Binding-site contacts:
Ligand atom C8 contacts residue LYS112 of chain 1.D at 4.3 Å.
Ligand atom O7 contacts residue LYS112 of chain 1.D at 4.1 Å.
Ligand atom O4 contacts residue THR50 of chain 1.D at 4.4 Å.
Ligand atom O7 contacts residue THR57 of chain 1.D at 3.1 Å.
Ligand atom C7 contacts residue TYR139 of chain 1.D at 3.7 Å (hydrophobic).
Ligand atom C8 contacts residue PRO113 of chain 1.D at 4.3 Å (hydrophobic).
Ligand atom O7 contacts residue ASN48 of chain 1.D at 3.3 Å (h-bond).
Ligand atom C8 contacts residue SER55 of chain 1.D at 4.2 Å.
Ligand atom O3 contacts residue LYS112 of chain 1.D at 4.0 Å.
Ligand atom C1 contacts residue THR50 of chain 1.D at 3.7 Å.
Ligand atom C8 contacts residue SER54 of chain 1.D at 3.1 Å.
Ligand atom N2 contacts residue LYS112 of chain 1.D at 4.4 Å.
Ligand atom N2 contacts residue TYR59 of chain 1.D at 4.2 Å.
Ligand atom C7 contacts residue THR57 of chain 1.D at 3.8 Å.
Ligand atom O5 contacts residue ASN48 of chain 1.D at 2.4 Å (h-bond).
Ligand atom C8 contacts residue TYR139 of chain 1.D at 3.7 Å (hydrophobic).
Ligand atom C8 contacts residue TYR59 of chain 1.D at 3.2 Å (hydrophobic).
Ligand atom C5 contacts residue ASN48 of chain 1.D at 3.6 Å.
Ligand atom N2 contacts residue THR57 of chain 1.D at 4.4 Å.
Ligand atom C8 contacts residue ASN48 of chain 1.D at 4.4 Å.
Ligand atom C7 contacts residue TYR59 of chain 1.D at 4.2 Å (hydrophobic).
Ligand atom C7 contacts residue SER54 of chain 1.D at 4.3 Å.
Ligand atom O6 contacts residue ALA51 of chain 1.D at 4.2 Å.
Ligand atom C7 contacts residue ASN48 of chain 1.D at 3.3 Å.
Ligand atom C3 contacts residue ASN48 of chain 1.D at 3.8 Å.
Ligand atom C8 contacts residue ARG56 of chain 1.D at 3.7 Å.
Ligand atom C3 contacts residue THR50 of chain 1.D at 4.3 Å.
Ligand atom O7 contacts residue TYR139 of chain 1.D at 3.3 Å (h-bond).
Ligand atom C3 contacts residue THR57 of chain 1.D at 4.4 Å.
Ligand atom C4 contacts residue ASN48 of chain 1.D at 4.3 Å.
Ligand atom N2 contacts residue ASN48 of chain 1.D at 2.9 Å (h-bond).
Ligand atom C4 contacts residue THR50 of chain 1.D at 4.4 Å.
Ligand atom C5 contacts residue THR50 of chain 1.D at 3.6 Å.
Ligand atom C1 contacts residue ASN48 of chain 1.D at 1.4 Å.
Ligand atom C6 contacts residue THR50 of chain 1.D at 3.7 Å.
Ligand atom O5 contacts residue THR50 of chain 1.D at 3.9 Å.
Ligand atom O6 contacts residue THR50 of chain 1.D at 2.8 Å (h-bond).
Ligand atom C2 contacts residue ASN48 of chain 1.D at 2.5 Å.
Ligand atom C8 contacts residue THR57 of chain 1.D at 3.9 Å.
Ligand atom O6 contacts residue SER52 of chain 1.D at 4.4 Å.

This small molecule binds to this protein.
Small molecule (SMILES): CC(=O)N[C@H]1[C@H](O[C@H]2[C@H](O)[C@@H](NC(C)=O)CO[C@@H]2CO)O[C@H](CO)[C@@H](O)[C@@H]1O

Sequence of chain 1.D:
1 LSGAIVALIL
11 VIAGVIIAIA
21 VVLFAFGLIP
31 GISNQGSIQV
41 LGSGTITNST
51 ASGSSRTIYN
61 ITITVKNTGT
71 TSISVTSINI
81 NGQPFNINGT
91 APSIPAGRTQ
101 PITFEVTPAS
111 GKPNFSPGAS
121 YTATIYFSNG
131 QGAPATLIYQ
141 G